Binding-site contacts:
Ligand atom C13 contacts residue MET102 of chain 1.A at 3.6 Å (hydrophobic).
Ligand atom C6 contacts residue VAL87 of chain 1.A at 4.0 Å (hydrophobic).
Ligand atom C6 contacts residue ALA99 of chain 1.A at 3.7 Å (hydrophobic).
Ligand atom C8 contacts residue LEU84 of chain 1.A at 3.5 Å (hydrophobic).
Ligand atom C6 contacts residue PHE153 of chain 1.A at 4.0 Å (hydrophobic).
Ligand atom C4 contacts residue LEU84 of chain 1.A at 4.2 Å (hydrophobic).
Ligand atom C13 contacts residue VAL111 of chain 1.A at 3.8 Å (hydrophobic).
Ligand atom C5 contacts residue ALA99 of chain 1.A at 3.9 Å (hydrophobic).
Ligand atom N3 contacts residue LEU121 of chain 1.A at 4.0 Å.
Ligand atom C4 contacts residue VAL103 of chain 1.A at 4.2 Å (hydrophobic).
Ligand atom C5 contacts residue LEU121 of chain 1.A at 3.9 Å (hydrophobic).
Ligand atom N2 contacts residue LEU118 of chain 1.A at 3.7 Å.
Ligand atom N1 contacts residue VAL111 of chain 1.A at 3.4 Å.
Ligand atom N3 contacts residue LEU118 of chain 1.A at 3.6 Å.
Ligand atom C11 contacts residue LEU118 of chain 1.A at 3.8 Å (hydrophobic).
Ligand atom N1 contacts residue MET102 of chain 1.A at 3.9 Å.
Ligand atom C8 contacts residue ILE78 of chain 1.A at 3.6 Å (hydrophobic).
Ligand atom C11 contacts residue ALA99 of chain 1.A at 3.5 Å (hydrophobic).
Ligand atom N1 contacts residue PHE114 of chain 1.A at 4.1 Å.
Ligand atom C5 contacts residue LEU118 of chain 1.A at 3.6 Å (hydrophobic).
Ligand atom C6 contacts residue LEU91 of chain 1.A at 4.3 Å (hydrophobic).
Ligand atom N2 contacts residue MET102 of chain 1.A at 4.0 Å.
Ligand atom N3 contacts residue SER117 of chain 1.A at 3.8 Å.
Ligand atom C14 contacts residue LEU118 of chain 1.A at 3.9 Å (hydrophobic).
Ligand atom N3 contacts residue PHE114 of chain 1.A at 3.5 Å.
Ligand atom N3 contacts residue LEU133 of chain 1.A at 3.7 Å.
Ligand atom C7 contacts residue LEU118 of chain 1.A at 4.0 Å (hydrophobic).
Ligand atom C6 contacts residue LEU118 of chain 1.A at 3.6 Å (hydrophobic).
Ligand atom C6 contacts residue LEU121 of chain 1.A at 3.8 Å (hydrophobic).
Ligand atom C11 contacts residue TYR88 of chain 1.A at 4.3 Å (hydrophobic).
Ligand atom N1 contacts residue LEU118 of chain 1.A at 4.1 Å.
Ligand atom C11 contacts residue VAL87 of chain 1.A at 3.9 Å (hydrophobic).
Ligand atom C7 contacts residue ALA99 of chain 1.A at 3.5 Å (hydrophobic).
Ligand atom C8 contacts residue ALA99 of chain 1.A at 4.2 Å (hydrophobic).
Ligand atom C5 contacts residue PHE153 of chain 1.A at 3.7 Å (hydrophobic).
Ligand atom N2 contacts residue PHE114 of chain 1.A at 3.6 Å.
Ligand atom C14 contacts residue ALA99 of chain 1.A at 4.0 Å (hydrophobic).
Ligand atom C4 contacts residue ALA99 of chain 1.A at 3.8 Å (hydrophobic).
Ligand atom C8 contacts residue TYR88 of chain 1.A at 3.8 Å (hydrophobic).
Ligand atom C4 contacts residue LEU118 of chain 1.A at 4.0 Å (hydrophobic).

Sequence of chain 1.A:
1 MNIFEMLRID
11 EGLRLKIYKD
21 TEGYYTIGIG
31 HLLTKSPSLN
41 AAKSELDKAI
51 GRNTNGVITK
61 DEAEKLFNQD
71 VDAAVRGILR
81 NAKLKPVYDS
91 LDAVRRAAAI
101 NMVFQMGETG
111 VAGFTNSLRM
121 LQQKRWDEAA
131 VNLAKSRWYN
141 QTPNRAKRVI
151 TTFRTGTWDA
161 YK

The small molecule below binds the protein below.
Small molecule (SMILES): Cc1cccc(CN=[N+]=[N-])c1